Sequence of chain 1.B:
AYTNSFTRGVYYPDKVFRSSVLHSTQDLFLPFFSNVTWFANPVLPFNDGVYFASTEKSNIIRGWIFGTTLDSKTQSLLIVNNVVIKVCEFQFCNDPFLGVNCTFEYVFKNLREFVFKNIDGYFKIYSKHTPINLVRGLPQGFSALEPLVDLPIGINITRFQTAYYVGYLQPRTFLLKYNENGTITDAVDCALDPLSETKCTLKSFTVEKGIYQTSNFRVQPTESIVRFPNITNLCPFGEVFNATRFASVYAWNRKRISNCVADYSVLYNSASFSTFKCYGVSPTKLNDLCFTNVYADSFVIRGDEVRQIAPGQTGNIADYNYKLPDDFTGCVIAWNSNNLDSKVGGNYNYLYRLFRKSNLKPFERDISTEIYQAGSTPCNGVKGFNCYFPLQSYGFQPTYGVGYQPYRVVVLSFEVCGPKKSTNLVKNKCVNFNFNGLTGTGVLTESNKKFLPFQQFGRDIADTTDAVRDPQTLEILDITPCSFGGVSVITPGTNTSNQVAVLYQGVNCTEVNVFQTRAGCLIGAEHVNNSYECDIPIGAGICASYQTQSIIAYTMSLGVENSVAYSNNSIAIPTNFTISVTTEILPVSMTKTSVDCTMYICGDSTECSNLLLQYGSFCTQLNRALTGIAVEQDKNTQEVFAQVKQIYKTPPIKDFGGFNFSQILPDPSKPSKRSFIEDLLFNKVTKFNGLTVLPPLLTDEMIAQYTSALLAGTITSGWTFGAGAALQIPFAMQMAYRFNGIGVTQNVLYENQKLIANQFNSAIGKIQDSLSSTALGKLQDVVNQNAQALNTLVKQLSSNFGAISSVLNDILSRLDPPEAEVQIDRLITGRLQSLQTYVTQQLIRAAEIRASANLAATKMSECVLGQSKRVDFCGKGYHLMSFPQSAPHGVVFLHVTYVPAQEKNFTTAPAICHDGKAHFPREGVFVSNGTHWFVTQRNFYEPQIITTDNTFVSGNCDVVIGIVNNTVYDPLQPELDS

Binding-site contacts:
Ligand atom C4 contacts residue ASN654 of chain 1.B at 4.2 Å.
Ligand atom C2 contacts residue ASN654 of chain 1.B at 2.5 Å.
Ligand atom C7 contacts residue ASN654 of chain 1.B at 4.0 Å.
Ligand atom C5 contacts residue ASN654 of chain 1.B at 3.7 Å.
Ligand atom O5 contacts residue ASN654 of chain 1.B at 2.4 Å (h-bond).
Ligand atom C3 contacts residue ASN654 of chain 1.B at 3.8 Å.
Ligand atom C8 contacts residue ASN654 of chain 1.B at 4.3 Å.
Ligand atom N2 contacts residue ASN654 of chain 1.B at 2.9 Å (h-bond).
Ligand atom C8 contacts residue HIS652 of chain 1.B at 3.2 Å.
Ligand atom C1 contacts residue ASN654 of chain 1.B at 1.4 Å.

A protein and the small-molecule ligand that binds it are described below.
Small molecule (SMILES): CC(=O)N[C@@H]1[C@@H](O)[C@H](O)[C@@H](CO)O[C@H]1O